The protein below binds the small molecule below.
Small molecule (SMILES): CC(=O)N[C@H]1[C@H](O[C@H]2[C@H](O)[C@@H](NC(C)=O)CO[C@@H]2CO)O[C@H](CO)[C@@H](O)[C@@H]1O

Sequence of chain 2.A:
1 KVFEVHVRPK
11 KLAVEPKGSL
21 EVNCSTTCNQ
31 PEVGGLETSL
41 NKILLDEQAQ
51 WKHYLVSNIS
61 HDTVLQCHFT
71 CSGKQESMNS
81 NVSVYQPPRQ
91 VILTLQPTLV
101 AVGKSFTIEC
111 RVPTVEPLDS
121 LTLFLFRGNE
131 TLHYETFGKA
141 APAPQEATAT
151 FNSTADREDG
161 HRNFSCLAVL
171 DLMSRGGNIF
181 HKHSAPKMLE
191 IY

Binding-site contacts:
Ligand atom C8 contacts residue LYS11 of chain 2.A at 4.0 Å.
Ligand atom C8 contacts residue ASN81 of chain 2.A at 4.4 Å.
Ligand atom C2 contacts residue ASN81 of chain 2.A at 2.4 Å.
Ligand atom C3 contacts residue ASN81 of chain 2.A at 3.7 Å.
Ligand atom N2 contacts residue ASN81 of chain 2.A at 2.9 Å (h-bond).
Ligand atom O5 contacts residue ASN81 of chain 2.A at 2.4 Å (h-bond).
Ligand atom C7 contacts residue ASN81 of chain 2.A at 3.2 Å.
Ligand atom O7 contacts residue LYS11 of chain 2.A at 3.5 Å.
Ligand atom C5 contacts residue ASN81 of chain 2.A at 3.7 Å.
Ligand atom C7 contacts residue LYS11 of chain 2.A at 4.2 Å.
Ligand atom C1 contacts residue ASN81 of chain 2.A at 1.4 Å.
Ligand atom C7 contacts residue LYS10 of chain 2.A at 4.2 Å.
Ligand atom C8 contacts residue LYS10 of chain 2.A at 3.7 Å.
Ligand atom O7 contacts residue ASN81 of chain 2.A at 3.0 Å (h-bond).
Ligand atom C4 contacts residue ASN81 of chain 2.A at 4.2 Å.